This small molecule binds to this protein.
Small molecule (SMILES): CC(=O)N[C@@H]1[C@@H](O)[C@H](O)[C@@H](CO)O[C@H]1O

Sequence of chain 53.B:
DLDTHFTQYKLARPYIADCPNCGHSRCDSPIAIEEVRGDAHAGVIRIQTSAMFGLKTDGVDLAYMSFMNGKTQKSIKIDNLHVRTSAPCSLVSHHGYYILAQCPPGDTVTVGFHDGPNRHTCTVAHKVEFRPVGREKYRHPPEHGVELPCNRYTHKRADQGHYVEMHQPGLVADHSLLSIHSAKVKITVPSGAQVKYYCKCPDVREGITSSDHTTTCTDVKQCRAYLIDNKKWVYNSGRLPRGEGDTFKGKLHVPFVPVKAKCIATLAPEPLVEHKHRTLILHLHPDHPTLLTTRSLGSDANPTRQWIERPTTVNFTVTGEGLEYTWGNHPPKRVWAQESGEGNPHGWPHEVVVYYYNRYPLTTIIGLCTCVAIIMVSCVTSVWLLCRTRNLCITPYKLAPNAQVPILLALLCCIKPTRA

Binding-site contacts:
Ligand atom C6 contacts residue THR313 of chain 53.B at 4.5 Å.
Ligand atom O5 contacts residue ASN315 of chain 53.B at 2.4 Å (h-bond).
Ligand atom C1 contacts residue ASN315 of chain 53.B at 1.4 Å.
Ligand atom C8 contacts residue ILE281 of chain 53.B at 4.5 Å (hydrophobic).
Ligand atom C4 contacts residue ASN315 of chain 53.B at 4.3 Å.
Ligand atom C1 contacts residue VAL314 of chain 53.B at 4.4 Å (hydrophobic).
Ligand atom C2 contacts residue ASN315 of chain 53.B at 2.5 Å.
Ligand atom C8 contacts residue ASN315 of chain 53.B at 3.5 Å.
Ligand atom N2 contacts residue ASN315 of chain 53.B at 2.8 Å (h-bond).
Ligand atom C6 contacts residue ASN315 of chain 53.B at 4.5 Å.
Ligand atom C7 contacts residue ASN315 of chain 53.B at 3.3 Å.
Ligand atom C5 contacts residue ASN315 of chain 53.B at 3.7 Å.
Ligand atom O5 contacts residue THR313 of chain 53.B at 4.3 Å.
Ligand atom O5 contacts residue VAL314 of chain 53.B at 3.8 Å.
Ligand atom O7 contacts residue ASN315 of chain 53.B at 4.2 Å.
Ligand atom C3 contacts residue ASN315 of chain 53.B at 3.8 Å.